Sequence of chain 43.D:
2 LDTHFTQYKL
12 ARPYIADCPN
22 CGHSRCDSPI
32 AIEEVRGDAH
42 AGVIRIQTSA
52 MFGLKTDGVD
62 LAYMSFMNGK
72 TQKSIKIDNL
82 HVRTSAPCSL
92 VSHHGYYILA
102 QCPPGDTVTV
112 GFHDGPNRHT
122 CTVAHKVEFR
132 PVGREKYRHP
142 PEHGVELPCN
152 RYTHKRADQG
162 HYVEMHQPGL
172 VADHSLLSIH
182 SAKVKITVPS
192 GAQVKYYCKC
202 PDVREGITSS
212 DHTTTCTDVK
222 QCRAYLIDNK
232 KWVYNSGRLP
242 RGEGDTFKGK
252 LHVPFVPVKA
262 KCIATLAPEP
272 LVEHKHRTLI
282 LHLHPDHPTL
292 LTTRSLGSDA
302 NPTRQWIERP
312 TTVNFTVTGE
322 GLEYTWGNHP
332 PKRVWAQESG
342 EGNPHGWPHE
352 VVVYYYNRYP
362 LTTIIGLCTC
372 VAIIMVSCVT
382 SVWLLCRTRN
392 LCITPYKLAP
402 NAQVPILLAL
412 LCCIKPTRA

A protein and the small-molecule ligand that binds it are described below.
Small molecule (SMILES): O=C(O)[C@@H]1O[C@H](O[C@H]2[C@@H](OS(=O)(=O)O)O[C@@H](O)[C@H](NS(=O)(=O)O)[C@H]2O)[C@@H](OS(=O)(=O)O)[C@H](O)[C@@H]1O

Binding-site contacts:
Ligand atom OAH contacts residue ARG157 of chain 43.D at 3.1 Å (salt-bridge).
Ligand atom O6A contacts residue LEU62 of chain 43.D at 3.4 Å.
Ligand atom O6A contacts residue HIS94 of chain 43.D at 3.2 Å (h-bond).
Ligand atom SAG contacts residue ARG157 of chain 43.D at 3.6 Å (salt-bridge).
Ligand atom O5B contacts residue LYS156 of chain 43.D at 3.3 Å.
Ligand atom OAH contacts residue THR4 of chain 43.D at 3.7 Å.
Ligand atom SAG contacts residue THR4 of chain 43.D at 3.9 Å.
Ligand atom C3 contacts residue ALA158 of chain 43.D at 4.0 Å (hydrophobic).
Ligand atom OBI contacts residue LYS156 of chain 43.D at 4.0 Å.
Ligand atom C3 contacts residue ARG157 of chain 43.D at 3.7 Å.
Ligand atom O5 contacts residue HIS155 of chain 43.D at 3.6 Å.
Ligand atom O3 contacts residue LYS156 of chain 43.D at 3.0 Å.
Ligand atom OAH contacts residue ASP3 of chain 43.D at 4.0 Å.
Ligand atom C5 contacts residue HIS155 of chain 43.D at 4.0 Å.
Ligand atom OAF contacts residue THR4 of chain 43.D at 2.9 Å (h-bond).
Ligand atom O4 contacts residue HIS155 of chain 43.D at 3.5 Å (h-bond).
Ligand atom C5 contacts residue LEU62 of chain 43.D at 3.8 Å (hydrophobic).
Ligand atom C6 contacts residue HIS155 of chain 43.D at 3.4 Å.
Ligand atom O4 contacts residue LYS156 of chain 43.D at 3.5 Å.
Ligand atom O6A contacts residue SER93 of chain 43.D at 3.2 Å.
Ligand atom O5 contacts residue LYS156 of chain 43.D at 3.4 Å.
Ligand atom C2 contacts residue ALA158 of chain 43.D at 3.7 Å (hydrophobic).
Ligand atom O6B contacts residue HIS94 of chain 43.D at 4.0 Å.
Ligand atom C6 contacts residue HIS94 of chain 43.D at 3.9 Å.
Ligand atom O6B contacts residue LYS156 of chain 43.D at 3.3 Å.
Ligand atom O4 contacts residue SER93 of chain 43.D at 3.0 Å (h-bond).
Ligand atom C4 contacts residue LYS156 of chain 43.D at 4.0 Å.
Ligand atom C6 contacts residue SER93 of chain 43.D at 4.0 Å.
Ligand atom O3 contacts residue ALA158 of chain 43.D at 3.0 Å (h-bond).
Ligand atom O6A contacts residue HIS155 of chain 43.D at 3.8 Å.
Ligand atom C6 contacts residue LEU62 of chain 43.D at 3.5 Å (hydrophobic).
Ligand atom OAF contacts residue ALA158 of chain 43.D at 3.3 Å.
Ligand atom OAF contacts residue ARG157 of chain 43.D at 2.8 Å (salt-bridge).
Ligand atom O6B contacts residue HIS155 of chain 43.D at 3.3 Å (h-bond).
Ligand atom O6B contacts residue LEU62 of chain 43.D at 4.0 Å.
Ligand atom C3 contacts residue LYS156 of chain 43.D at 4.0 Å.
Ligand atom O3 contacts residue ARG157 of chain 43.D at 3.3 Å (salt-bridge).
Ligand atom O6B contacts residue ARG157 of chain 43.D at 3.3 Å (salt-bridge).
Ligand atom OAH contacts residue LEU2 of chain 43.D at 2.8 Å (h-bond).
Ligand atom O5 contacts residue ARG157 of chain 43.D at 3.8 Å.